Sequence of chain 1.W:
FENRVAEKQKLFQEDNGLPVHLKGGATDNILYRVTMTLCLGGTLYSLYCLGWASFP

This protein binds this small molecule.
Small molecule (SMILES): CCCCCCCCCCO[C@@H]1O[C@H](CO)[C@@H](O[C@H]2O[C@H](CO)[C@@H](O)[C@H](O)[C@H]2O)[C@H](O)[C@H]1O

Binding-site contacts:
Ligand atom C3 contacts residue DMU1 of chain 1.HE at 4.2 Å.
Ligand atom O7 contacts residue DMU1 of chain 1.HE at 3.2 Å.
Ligand atom O49 contacts residue DMU1 of chain 1.HE at 3.9 Å.
Ligand atom C7 contacts residue DMU1 of chain 1.HE at 3.9 Å.
Ligand atom C25 contacts residue TYR45 of chain 1.W at 4.0 Å (hydrophobic).
Ligand atom C28 contacts residue DMU1 of chain 1.HE at 3.9 Å.
Ligand atom C11 contacts residue DMU1 of chain 1.ME at 3.0 Å.
Ligand atom O4 contacts residue DMU1 of chain 1.HE at 3.6 Å (h-bond).
Ligand atom C5 contacts residue ASN38 of chain 1.P at 3.9 Å.
Ligand atom C22 contacts residue THR41 of chain 1.P at 4.1 Å.
Ligand atom O49 contacts residue SER39 of chain 1.P at 3.5 Å (h-bond).
Ligand atom O4 contacts residue ASN38 of chain 1.P at 2.8 Å (h-bond).
Ligand atom O3 contacts residue DMU1 of chain 1.HE at 2.1 Å.
Ligand atom C5 contacts residue DMU1 of chain 1.HE at 3.2 Å.
Ligand atom C10 contacts residue ASN38 of chain 1.P at 4.0 Å.
Ligand atom C1 contacts residue TYR45 of chain 1.W at 3.3 Å (hydrophobic).
Ligand atom O55 contacts residue DMU1 of chain 1.ME at 3.9 Å.
Ligand atom C43 contacts residue LEU38 of chain 1.W at 3.9 Å (hydrophobic).
Ligand atom C6 contacts residue TYR45 of chain 1.W at 4.0 Å (hydrophobic).
Ligand atom C40 contacts residue GLY41 of chain 1.W at 3.6 Å.
Ligand atom C31 contacts residue TYR45 of chain 1.W at 3.7 Å (hydrophobic).
Ligand atom O55 contacts residue SER39 of chain 1.P at 3.1 Å (h-bond).
Ligand atom O1 contacts residue DMU1 of chain 1.ME at 3.7 Å.
Ligand atom C7 contacts residue ASN38 of chain 1.P at 3.9 Å.
Ligand atom C37 contacts residue ILE45 of chain 1.P at 3.9 Å (hydrophobic).
Ligand atom C4 contacts residue DMU1 of chain 1.HE at 4.1 Å.
Ligand atom O49 contacts residue TYR45 of chain 1.W at 2.8 Å (h-bond).
Ligand atom C43 contacts residue THR37 of chain 1.W at 4.2 Å.
Ligand atom C1 contacts residue SER39 of chain 1.P at 4.0 Å.
Ligand atom C34 contacts residue DMU1 of chain 1.YE at 3.9 Å.
Ligand atom C40 contacts residue GLY42 of chain 1.W at 3.7 Å.
Ligand atom O6 contacts residue DMU1 of chain 1.ME at 3.5 Å.
Ligand atom C22 contacts residue TYR45 of chain 1.W at 3.9 Å (hydrophobic).
Ligand atom O55 contacts residue MET33 of chain 1.P at 4.0 Å.
Ligand atom O16 contacts residue TYR45 of chain 1.W at 3.7 Å.
Ligand atom O49 contacts residue THR41 of chain 1.P at 3.0 Å (h-bond).
Ligand atom C2 contacts residue SER39 of chain 1.P at 3.4 Å.
Ligand atom C9 contacts residue DMU1 of chain 1.ME at 4.2 Å.
Ligand atom C31 contacts residue ILE45 of chain 1.P at 3.9 Å (hydrophobic).
Ligand atom C10 contacts residue DMU1 of chain 1.HE at 3.8 Å.

Sequence of chain 1.P:
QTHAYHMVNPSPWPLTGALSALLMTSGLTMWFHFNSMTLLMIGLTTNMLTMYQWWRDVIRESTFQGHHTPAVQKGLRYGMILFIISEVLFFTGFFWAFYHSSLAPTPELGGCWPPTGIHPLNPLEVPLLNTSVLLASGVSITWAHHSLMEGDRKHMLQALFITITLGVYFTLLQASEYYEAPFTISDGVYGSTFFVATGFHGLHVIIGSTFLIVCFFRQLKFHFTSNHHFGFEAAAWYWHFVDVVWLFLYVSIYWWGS